The protein below binds the small molecule below.
Small molecule (SMILES): CC(=O)N[C@H]1[C@H](O[C@H]2[C@H](O)[C@@H](NC(C)=O)CO[C@@H]2CO)O[C@H](CO)[C@@H](O[C@@H]2O[C@H](CO)[C@@H](O)[C@H](O)[C@@H]2O)[C@@H]1O

Sequence of chain 1.F:
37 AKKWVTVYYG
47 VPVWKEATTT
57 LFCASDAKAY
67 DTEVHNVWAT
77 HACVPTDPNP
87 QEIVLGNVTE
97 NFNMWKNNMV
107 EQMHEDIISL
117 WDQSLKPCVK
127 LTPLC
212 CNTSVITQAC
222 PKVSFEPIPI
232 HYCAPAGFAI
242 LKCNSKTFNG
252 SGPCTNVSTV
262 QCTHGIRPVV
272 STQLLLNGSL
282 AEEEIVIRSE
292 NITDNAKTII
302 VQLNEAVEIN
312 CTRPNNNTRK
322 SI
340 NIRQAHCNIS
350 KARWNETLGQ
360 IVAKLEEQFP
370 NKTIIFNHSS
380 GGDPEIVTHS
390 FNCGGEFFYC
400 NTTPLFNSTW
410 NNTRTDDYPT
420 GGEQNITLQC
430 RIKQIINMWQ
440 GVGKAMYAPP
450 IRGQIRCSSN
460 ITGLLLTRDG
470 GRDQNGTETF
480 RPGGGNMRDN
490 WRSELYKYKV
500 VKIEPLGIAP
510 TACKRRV

Binding-site contacts:
Ligand atom O7 contacts residue NAG2 of chain 1.DA at 4.2 Å.
Ligand atom O6 contacts residue NAG1 of chain 1.EA at 4.4 Å.
Ligand atom C1 contacts residue ASN424 of chain 1.F at 1.4 Å.
Ligand atom C8 contacts residue NAG1 of chain 1.DA at 3.6 Å.
Ligand atom O6 contacts residue ASN347 of chain 1.F at 4.3 Å.
Ligand atom O5 contacts residue ASN347 of chain 1.F at 3.2 Å (h-bond).
Ligand atom N2 contacts residue ASN424 of chain 1.F at 2.7 Å (h-bond).
Ligand atom C2 contacts residue ASN424 of chain 1.F at 2.3 Å.
Ligand atom O7 contacts residue GLU422 of chain 1.F at 4.4 Å.
Ligand atom O7 contacts residue ASN424 of chain 1.F at 4.0 Å.
Ligand atom C1 contacts residue ASN347 of chain 1.F at 4.3 Å.
Ligand atom C3 contacts residue ASN424 of chain 1.F at 3.6 Å.
Ligand atom C7 contacts residue ASN424 of chain 1.F at 3.6 Å.
Ligand atom C8 contacts residue GLU422 of chain 1.F at 3.0 Å.
Ligand atom C6 contacts residue NAG1 of chain 1.DA at 3.8 Å.
Ligand atom C5 contacts residue ASN347 of chain 1.F at 4.3 Å.
Ligand atom C5 contacts residue NAG1 of chain 1.DA at 3.6 Å.
Ligand atom O5 contacts residue NAG1 of chain 1.DA at 4.1 Å.
Ligand atom C4 contacts residue NAG1 of chain 1.EA at 4.2 Å.
Ligand atom O6 contacts residue ASN311 of chain 1.F at 3.7 Å.
Ligand atom C6 contacts residue ASN347 of chain 1.F at 4.0 Å.
Ligand atom O6 contacts residue NAG1 of chain 1.DA at 2.9 Å (h-bond).
Ligand atom O5 contacts residue NAG1 of chain 1.EA at 4.0 Å.
Ligand atom N2 contacts residue GLU422 of chain 1.F at 4.0 Å.
Ligand atom O5 contacts residue ASN424 of chain 1.F at 2.4 Å (h-bond).
Ligand atom C5 contacts residue NAG1 of chain 1.EA at 4.2 Å.
Ligand atom C4 contacts residue ASN424 of chain 1.F at 4.2 Å.
Ligand atom C6 contacts residue NAG2 of chain 1.EA at 4.2 Å.
Ligand atom C6 contacts residue NAG1 of chain 1.EA at 3.4 Å.
Ligand atom C1 contacts residue NAG1 of chain 1.EA at 4.4 Å.
Ligand atom C8 contacts residue GLN423 of chain 1.F at 4.5 Å.
Ligand atom C7 contacts residue GLU422 of chain 1.F at 3.6 Å.
Ligand atom C5 contacts residue ASN424 of chain 1.F at 3.7 Å.